Binding-site contacts:
Ligand atom CA contacts residue TRP71 of chain 1.A at 3.6 Å (hydrophobic).
Ligand atom OH contacts residue SER40 of chain 1.A at 2.8 Å (h-bond).
Ligand atom CG contacts residue LEU70 of chain 1.A at 3.6 Å (hydrophobic).
Ligand atom OD1 contacts residue PHE58 of chain 1.A at 3.4 Å.
Ligand atom O3P contacts residue ARG36 of chain 1.A at 2.8 Å (salt-bridge).
Ligand atom OH contacts residue SER38 of chain 1.A at 3.5 Å (h-bond).
Ligand atom CE1 contacts residue ARG18 of chain 1.A at 3.6 Å.
Ligand atom CE1 contacts residue SER46 of chain 1.A at 3.5 Å.
Ligand atom O contacts residue ARG18 of chain 1.A at 2.9 Å (salt-bridge).
Ligand atom NE contacts residue ARG18 of chain 1.A at 3.6 Å.
Ligand atom O2P contacts residue ARG36 of chain 1.A at 2.8 Å (salt-bridge).
Ligand atom CD contacts residue ARG18 of chain 1.A at 3.6 Å.
Ligand atom CA contacts residue HIS57 of chain 1.A at 3.2 Å.
Ligand atom CG2 contacts residue GLN56 of chain 1.A at 3.4 Å.
Ligand atom P contacts residue ARG36 of chain 1.A at 3.6 Å.
Ligand atom CZ contacts residue GLN39 of chain 1.A at 3.5 Å.
Ligand atom O1P contacts residue SER40 of chain 1.A at 2.9 Å (h-bond).
Ligand atom CZ contacts residue ARG18 of chain 1.A at 3.6 Å.
Ligand atom CB contacts residue HIS57 of chain 1.A at 3.6 Å.
Ligand atom O3P contacts residue GLN39 of chain 1.A at 3.3 Å (h-bond).
Ligand atom CB contacts residue PHE58 of chain 1.A at 3.6 Å (hydrophobic).
Ligand atom CG contacts residue LYS59 of chain 1.A at 3.6 Å.
Ligand atom N contacts residue HIS57 of chain 1.A at 2.9 Å (h-bond).
Ligand atom P contacts residue SER40 of chain 1.A at 3.5 Å.
Ligand atom NH1 contacts residue ARG18 of chain 1.A at 3.5 Å.
Ligand atom O2P contacts residue ARG18 of chain 1.A at 2.8 Å (salt-bridge).
Ligand atom ND2 contacts residue LYS59 of chain 1.A at 2.8 Å (salt-bridge).
Ligand atom ND2 contacts residue LEU70 of chain 1.A at 2.9 Å (h-bond).
Ligand atom O1P contacts residue GLN39 of chain 1.A at 3.5 Å.
Ligand atom CB contacts residue TRP71 of chain 1.A at 3.6 Å (hydrophobic).
Ligand atom C contacts residue HIS57 of chain 1.A at 3.5 Å.
Ligand atom CB contacts residue LEU70 of chain 1.A at 3.4 Å (hydrophobic).
Ligand atom O3P contacts residue SER38 of chain 1.A at 2.8 Å (h-bond).
Ligand atom NH2 contacts residue GLN39 of chain 1.A at 3.2 Å (h-bond).
Ligand atom O3P contacts residue SER46 of chain 1.A at 2.7 Å (h-bond).
Ligand atom P contacts residue SER38 of chain 1.A at 3.6 Å.
Ligand atom NH1 contacts residue GLN39 of chain 1.A at 2.9 Å (h-bond).
Ligand atom CG2 contacts residue HIS57 of chain 1.A at 3.5 Å.
Ligand atom CG1 contacts residue PHE58 of chain 1.A at 3.6 Å (hydrophobic).
Ligand atom OD1 contacts residue LYS59 of chain 1.A at 2.8 Å (salt-bridge).

A protein and the small-molecule ligand that binds it are described below.
Small molecule (SMILES): CC(=O)N[C@@H](CCCN=C(N)N)C(=O)N[C@@H](CCC(=O)O)C(=O)N[C@@H](Cc1ccc(OP(=O)(O)O)cc1)C(=O)N[C@H](C(=O)N[C@@H](CC(N)=O)C(=O)N[C@H](C(=O)O)C(C)C)C(C)C

Sequence of chain 1.A:
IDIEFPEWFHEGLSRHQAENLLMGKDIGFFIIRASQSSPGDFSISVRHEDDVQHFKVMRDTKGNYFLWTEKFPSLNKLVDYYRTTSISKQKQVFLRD